Sequence of chain 1.UC:
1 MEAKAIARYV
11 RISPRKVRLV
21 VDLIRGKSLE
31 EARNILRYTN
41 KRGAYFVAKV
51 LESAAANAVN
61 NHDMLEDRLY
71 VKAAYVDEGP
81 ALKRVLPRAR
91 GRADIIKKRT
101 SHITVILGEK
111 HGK

A protein and the small-molecule ligand that binds it are described below.
Small molecule (SMILES): CO/N=C1\C[C@@H](C)O[C@@H](O[C@@H]2[C@@H](C)[C@H](O[C@H]3C[C@@](C)(O)[C@@H](O)[C@H](C)O3)[C@@H](C)C(=O)O[C@H]([C@@H](C)CO[C@@H]3O[C@H](C)[C@@H](O)[C@@H](OC)[C@H]3OC)[C@H](C)[C@@H](OC(=O)CC(C)C)[C@@H](C)C(=O)[C@@](C)(OC(=O)NCCn3c([N+](=O)[O-])cnc3C)C[C@@H]2C)[C@@H]1O

Sequence of chain 1.HC:
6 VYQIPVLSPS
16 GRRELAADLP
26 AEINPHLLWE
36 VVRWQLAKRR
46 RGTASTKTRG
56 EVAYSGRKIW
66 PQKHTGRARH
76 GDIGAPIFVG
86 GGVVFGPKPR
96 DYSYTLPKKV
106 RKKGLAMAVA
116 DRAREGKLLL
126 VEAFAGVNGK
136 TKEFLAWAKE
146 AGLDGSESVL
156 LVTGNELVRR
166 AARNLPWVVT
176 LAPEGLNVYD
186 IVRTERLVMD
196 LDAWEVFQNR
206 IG

Binding-site contacts:
Ligand atom C68 contacts residue ARG90 of chain 1.UC at 3.5 Å.
Ligand atom O75 contacts residue ARG90 of chain 1.UC at 2.5 Å (salt-bridge).
Ligand atom O77 contacts residue ARG90 of chain 1.UC at 4.4 Å.
Ligand atom C22 contacts residue HIS69 of chain 1.HC at 3.3 Å.
Ligand atom C21 contacts residue HIS69 of chain 1.HC at 3.1 Å.
Ligand atom C72 contacts residue ARG90 of chain 1.UC at 4.5 Å.
Ligand atom O71 contacts residue ARG90 of chain 1.UC at 4.4 Å.
Ligand atom C74 contacts residue ARG90 of chain 1.UC at 4.0 Å.
Ligand atom O69 contacts residue ARG90 of chain 1.UC at 4.2 Å.
Ligand atom C70 contacts residue ARG90 of chain 1.UC at 3.8 Å.
Ligand atom N20 contacts residue HIS69 of chain 1.HC at 3.5 Å.